Sequence of chain 1.A:
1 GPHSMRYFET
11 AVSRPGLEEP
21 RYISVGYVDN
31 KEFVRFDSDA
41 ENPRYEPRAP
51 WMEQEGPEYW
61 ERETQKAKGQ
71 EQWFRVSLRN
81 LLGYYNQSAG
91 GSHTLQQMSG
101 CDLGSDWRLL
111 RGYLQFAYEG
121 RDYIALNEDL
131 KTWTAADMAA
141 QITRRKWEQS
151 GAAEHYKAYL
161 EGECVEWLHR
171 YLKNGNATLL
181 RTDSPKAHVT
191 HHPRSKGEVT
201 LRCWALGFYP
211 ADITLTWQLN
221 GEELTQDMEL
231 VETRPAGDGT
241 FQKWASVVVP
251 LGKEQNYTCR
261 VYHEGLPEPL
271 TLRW

A protein and the small-molecule ligand that binds it are described below.
Small molecule (SMILES): CC(C)C[C@H](NC(=O)[C@H](C)NC(=O)[C@@H]1CCCN1C(=O)[C@H](Cc1ccc(O)cc1)NC(=O)[C@H](CC(N)=O)NC(=O)CNC(=O)[C@@H]1CCCN1C(=O)[C@H](C)NC(=O)[C@@H](N)Cc1ccccc1)C(=O)O

Binding-site contacts:
Ligand atom OD1 contacts residue GLN97 of chain 1.A at 2.8 Å (h-bond).
Ligand atom N contacts residue TYR171 of chain 1.A at 2.8 Å (h-bond).
Ligand atom CZ contacts residue TRP167 of chain 1.A at 3.3 Å (hydrophobic).
Ligand atom CD1 contacts residue HIS155 of chain 1.A at 3.2 Å.
Ligand atom N contacts residue GLN70 of chain 1.A at 3.3 Å (h-bond).
Ligand atom CZ contacts residue HIS155 of chain 1.A at 3.1 Å.
Ligand atom O contacts residue LYS66 of chain 1.A at 2.8 Å (salt-bridge).
Ligand atom N contacts residue HIS155 of chain 1.A at 3.4 Å.
Ligand atom ND2 contacts residue GLN97 of chain 1.A at 3.0 Å (h-bond).
Ligand atom OXT contacts residue ASN80 of chain 1.A at 2.9 Å (h-bond).
Ligand atom CB contacts residue TRP73 of chain 1.A at 3.3 Å (hydrophobic).
Ligand atom C contacts residue TYR84 of chain 1.A at 3.1 Å (hydrophobic).
Ligand atom ND2 contacts residue GLN70 of chain 1.A at 3.3 Å (h-bond).
Ligand atom O contacts residue TRP147 of chain 1.A at 3.3 Å (h-bond).
Ligand atom O contacts residue TYR159 of chain 1.A at 2.5 Å (h-bond).
Ligand atom OD1 contacts residue GLN70 of chain 1.A at 3.2 Å (h-bond).
Ligand atom CD2 contacts residue TRP147 of chain 1.A at 3.3 Å (hydrophobic).
Ligand atom OH contacts residue HIS155 of chain 1.A at 3.0 Å.
Ligand atom O contacts residue HIS155 of chain 1.A at 2.7 Å (h-bond).
Ligand atom O contacts residue THR143 of chain 1.A at 2.7 Å (h-bond).
Ligand atom CA contacts residue TYR156 of chain 1.A at 3.3 Å (hydrophobic).
Ligand atom O contacts residue TRP73 of chain 1.A at 3.0 Å (h-bond).
Ligand atom CG contacts residue SER77 of chain 1.A at 3.4 Å.
Ligand atom O contacts residue TRP73 of chain 1.A at 3.0 Å.
Ligand atom O contacts residue TRP147 of chain 1.A at 2.8 Å (h-bond).
Ligand atom CB contacts residue TYR156 of chain 1.A at 3.0 Å (hydrophobic).
Ligand atom CB contacts residue TRP167 of chain 1.A at 3.3 Å (hydrophobic).
Ligand atom C contacts residue TRP73 of chain 1.A at 3.4 Å (hydrophobic).
Ligand atom CG contacts residue TRP167 of chain 1.A at 3.1 Å (hydrophobic).
Ligand atom CE2 contacts residue GLU163 of chain 1.A at 3.0 Å.
Ligand atom CG contacts residue GLN70 of chain 1.A at 3.4 Å.
Ligand atom CD2 contacts residue TRP167 of chain 1.A at 3.3 Å (hydrophobic).
Ligand atom CE1 contacts residue TRP167 of chain 1.A at 3.0 Å (hydrophobic).
Ligand atom N contacts residue GLU63 of chain 1.A at 3.0 Å (salt-bridge).
Ligand atom CE1 contacts residue HIS155 of chain 1.A at 2.9 Å.
Ligand atom N contacts residue TYR7 of chain 1.A at 2.8 Å (h-bond).
Ligand atom O contacts residue TYR84 of chain 1.A at 2.8 Å (h-bond).
Ligand atom CB contacts residue TYR159 of chain 1.A at 3.4 Å (hydrophobic).
Ligand atom CD1 contacts residue TRP167 of chain 1.A at 3.0 Å (hydrophobic).
Ligand atom OXT contacts residue TYR84 of chain 1.A at 2.9 Å (h-bond).